Sequence of chain 1.A:
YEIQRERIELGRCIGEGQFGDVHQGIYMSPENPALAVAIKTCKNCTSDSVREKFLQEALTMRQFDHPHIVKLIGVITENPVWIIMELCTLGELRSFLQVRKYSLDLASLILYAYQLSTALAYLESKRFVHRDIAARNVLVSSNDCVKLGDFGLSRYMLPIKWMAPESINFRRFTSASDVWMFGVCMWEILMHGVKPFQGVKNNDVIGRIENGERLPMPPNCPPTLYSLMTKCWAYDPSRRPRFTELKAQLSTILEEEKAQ

The small molecule below binds the protein below.
Small molecule (SMILES): CN(c1ccccc1/C=N/c1nc(Nc2ccc3c(c2)CC(=O)N3)ncc1C(F)(F)F)S(C)(=O)=O

Binding-site contacts:
Ligand atom N5 contacts residue LEU146 of chain 1.A at 3.7 Å.
Ligand atom N11 contacts residue CYS95 of chain 1.A at 2.8 Å (h-bond).
Ligand atom C19 contacts residue ILE21 of chain 1.A at 3.7 Å (hydrophobic).
Ligand atom C6 contacts residue GLU93 of chain 1.A at 3.4 Å.
Ligand atom C18 contacts residue GLU99 of chain 1.A at 3.7 Å.
Ligand atom N5 contacts residue LEU94 of chain 1.A at 3.6 Å.
Ligand atom C34 contacts residue LEU160 of chain 1.A at 3.7 Å (hydrophobic).
Ligand atom N3 contacts residue LEU146 of chain 1.A at 3.8 Å.
Ligand atom C18 contacts residue ILE21 of chain 1.A at 3.2 Å (hydrophobic).
Ligand atom C32 contacts residue GLU99 of chain 1.A at 3.7 Å.
Ligand atom C1 contacts residue LEU146 of chain 1.A at 3.5 Å (hydrophobic).
Ligand atom C1 contacts residue ALA45 of chain 1.A at 3.6 Å (hydrophobic).
Ligand atom F10 contacts residue MET92 of chain 1.A at 3.2 Å.
Ligand atom C6 contacts residue LEU146 of chain 1.A at 3.6 Å (hydrophobic).
Ligand atom O35 contacts residue LEU146 of chain 1.A at 3.5 Å.
Ligand atom C2 contacts residue LEU146 of chain 1.A at 3.6 Å (hydrophobic).
Ligand atom C27 contacts residue LEU160 of chain 1.A at 3.7 Å (hydrophobic).
Ligand atom F8 contacts residue LEU160 of chain 1.A at 3.3 Å.
Ligand atom C32 contacts residue ARG143 of chain 1.A at 3.4 Å.
Ligand atom O33 contacts residue ASP157 of chain 1.A at 3.4 Å (salt-bridge).
Ligand atom C12 contacts residue GLY98 of chain 1.A at 3.6 Å.
Ligand atom N5 contacts residue CYS95 of chain 1.A at 3.0 Å (h-bond).
Ligand atom C15 contacts residue CYS95 of chain 1.A at 3.3 Å (hydrophobic).
Ligand atom C34 contacts residue SER161 of chain 1.A at 3.6 Å.
Ligand atom F10 contacts residue GLU93 of chain 1.A at 3.6 Å.
Ligand atom C12 contacts residue CYS95 of chain 1.A at 3.4 Å (hydrophobic).
Ligand atom C26 contacts residue LEU160 of chain 1.A at 3.8 Å (hydrophobic).
Ligand atom C27 contacts residue GLU23 of chain 1.A at 3.6 Å.
Ligand atom F9 contacts residue ASP157 of chain 1.A at 3.2 Å.
Ligand atom C15 contacts residue GLY98 of chain 1.A at 3.6 Å.
Ligand atom C26 contacts residue GLU23 of chain 1.A at 3.6 Å.
Ligand atom O35 contacts residue GLY156 of chain 1.A at 3.3 Å.
Ligand atom C34 contacts residue ASN144 of chain 1.A at 3.5 Å.
Ligand atom N11 contacts residue LEU94 of chain 1.A at 3.5 Å.
Ligand atom C13 contacts residue GLY98 of chain 1.A at 3.6 Å.
Ligand atom F8 contacts residue ALA45 of chain 1.A at 3.6 Å.
Ligand atom C26 contacts residue VAL29 of chain 1.A at 3.7 Å (hydrophobic).
Ligand atom C6 contacts residue ALA45 of chain 1.A at 3.5 Å (hydrophobic).
Ligand atom C34 contacts residue ASP157 of chain 1.A at 3.6 Å.
Ligand atom O33 contacts residue LEU160 of chain 1.A at 3.5 Å.